A protein and the small-molecule ligand that binds it are described below.
Small molecule (SMILES): Nc1cc(C(F)(F)F)c(-c2cc(N3CCOCC3)nc(N3CCOCC3)n2)cn1

Sequence of chain 1.A:
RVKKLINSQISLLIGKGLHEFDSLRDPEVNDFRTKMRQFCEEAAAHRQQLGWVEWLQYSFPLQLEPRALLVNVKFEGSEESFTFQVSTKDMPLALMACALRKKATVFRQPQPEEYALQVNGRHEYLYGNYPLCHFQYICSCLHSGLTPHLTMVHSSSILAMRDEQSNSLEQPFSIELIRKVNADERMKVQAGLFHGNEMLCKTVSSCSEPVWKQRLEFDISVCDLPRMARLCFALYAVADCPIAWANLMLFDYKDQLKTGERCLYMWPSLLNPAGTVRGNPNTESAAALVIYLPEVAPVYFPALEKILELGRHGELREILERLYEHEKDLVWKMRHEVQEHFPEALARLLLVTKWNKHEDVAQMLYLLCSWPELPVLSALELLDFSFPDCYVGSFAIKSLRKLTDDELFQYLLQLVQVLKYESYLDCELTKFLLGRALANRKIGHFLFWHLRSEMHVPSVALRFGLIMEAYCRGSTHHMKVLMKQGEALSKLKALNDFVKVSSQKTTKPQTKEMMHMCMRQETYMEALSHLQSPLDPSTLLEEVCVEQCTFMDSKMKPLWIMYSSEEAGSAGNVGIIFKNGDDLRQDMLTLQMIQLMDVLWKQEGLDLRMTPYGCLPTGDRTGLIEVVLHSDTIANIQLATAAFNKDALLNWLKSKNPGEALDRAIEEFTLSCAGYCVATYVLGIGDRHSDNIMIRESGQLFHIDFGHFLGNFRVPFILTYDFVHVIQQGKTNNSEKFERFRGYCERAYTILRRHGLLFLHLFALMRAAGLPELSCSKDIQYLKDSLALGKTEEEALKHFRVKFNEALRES

Binding-site contacts:
Ligand atom N07 contacts residue ASP683 of chain 1.A at 4.0 Å.
Ligand atom C10 contacts residue ILE806 of chain 1.A at 3.7 Å (hydrophobic).
Ligand atom N01 contacts residue ASP807 of chain 1.A at 3.7 Å.
Ligand atom C21 contacts residue MET648 of chain 1.A at 3.8 Å (hydrophobic).
Ligand atom F28 contacts residue LYS675 of chain 1.A at 3.2 Å.
Ligand atom O17 contacts residue GLU722 of chain 1.A at 3.7 Å.
Ligand atom C15 contacts residue GLU722 of chain 1.A at 3.3 Å.
Ligand atom N01 contacts residue LEU680 of chain 1.A at 3.8 Å.
Ligand atom C02 contacts residue ASP807 of chain 1.A at 3.6 Å.
Ligand atom N07 contacts residue ASP807 of chain 1.A at 3.3 Å.
Ligand atom C06 contacts residue ASP807 of chain 1.A at 3.6 Å.
Ligand atom C18 contacts residue SER727 of chain 1.A at 3.9 Å.
Ligand atom C03 contacts residue ASP807 of chain 1.A at 3.6 Å.
Ligand atom C12 contacts residue ILE673 of chain 1.A at 3.5 Å (hydrophobic).
Ligand atom N14 contacts residue ILE673 of chain 1.A at 3.6 Å.
Ligand atom C16 contacts residue PHE804 of chain 1.A at 3.9 Å (hydrophobic).
Ligand atom N20 contacts residue MET648 of chain 1.A at 3.5 Å (h-bond).
Ligand atom C05 contacts residue ILE721 of chain 1.A at 3.8 Å (hydrophobic).
Ligand atom C04 contacts residue ILE721 of chain 1.A at 3.7 Å (hydrophobic).
Ligand atom C09 contacts residue ILE806 of chain 1.A at 3.7 Å (hydrophobic).
Ligand atom F28 contacts residue PRO654 of chain 1.A at 3.5 Å.
Ligand atom C25 contacts residue MET648 of chain 1.A at 3.6 Å (hydrophobic).
Ligand atom N01 contacts residue ASP683 of chain 1.A at 3.0 Å (salt-bridge).
Ligand atom N07 contacts residue ILE721 of chain 1.A at 3.9 Å.
Ligand atom O17 contacts residue VAL724 of chain 1.A at 2.8 Å (h-bond).
Ligand atom N13 contacts residue ILE673 of chain 1.A at 3.6 Å.
Ligand atom C19 contacts residue TRP656 of chain 1.A at 3.8 Å (hydrophobic).
Ligand atom O17 contacts residue VAL723 of chain 1.A at 3.7 Å.
Ligand atom C02 contacts residue ILE721 of chain 1.A at 3.8 Å (hydrophobic).
Ligand atom C06 contacts residue ILE721 of chain 1.A at 3.8 Å (hydrophobic).
Ligand atom N11 contacts residue ILE806 of chain 1.A at 3.9 Å.
Ligand atom F29 contacts residue MET648 of chain 1.A at 3.4 Å.
Ligand atom C16 contacts residue GLU722 of chain 1.A at 3.4 Å.
Ligand atom C16 contacts residue VAL724 of chain 1.A at 3.9 Å (hydrophobic).
Ligand atom C15 contacts residue ILE721 of chain 1.A at 3.7 Å (hydrophobic).
Ligand atom C22 contacts residue THR729 of chain 1.A at 3.5 Å.
Ligand atom C03 contacts residue ILE721 of chain 1.A at 3.8 Å (hydrophobic).
Ligand atom C18 contacts residue MET796 of chain 1.A at 3.8 Å (hydrophobic).
Ligand atom C18 contacts residue VAL724 of chain 1.A at 3.7 Å (hydrophobic).
Ligand atom F29 contacts residue ILE673 of chain 1.A at 3.6 Å.